Sequence of chain 1.A:
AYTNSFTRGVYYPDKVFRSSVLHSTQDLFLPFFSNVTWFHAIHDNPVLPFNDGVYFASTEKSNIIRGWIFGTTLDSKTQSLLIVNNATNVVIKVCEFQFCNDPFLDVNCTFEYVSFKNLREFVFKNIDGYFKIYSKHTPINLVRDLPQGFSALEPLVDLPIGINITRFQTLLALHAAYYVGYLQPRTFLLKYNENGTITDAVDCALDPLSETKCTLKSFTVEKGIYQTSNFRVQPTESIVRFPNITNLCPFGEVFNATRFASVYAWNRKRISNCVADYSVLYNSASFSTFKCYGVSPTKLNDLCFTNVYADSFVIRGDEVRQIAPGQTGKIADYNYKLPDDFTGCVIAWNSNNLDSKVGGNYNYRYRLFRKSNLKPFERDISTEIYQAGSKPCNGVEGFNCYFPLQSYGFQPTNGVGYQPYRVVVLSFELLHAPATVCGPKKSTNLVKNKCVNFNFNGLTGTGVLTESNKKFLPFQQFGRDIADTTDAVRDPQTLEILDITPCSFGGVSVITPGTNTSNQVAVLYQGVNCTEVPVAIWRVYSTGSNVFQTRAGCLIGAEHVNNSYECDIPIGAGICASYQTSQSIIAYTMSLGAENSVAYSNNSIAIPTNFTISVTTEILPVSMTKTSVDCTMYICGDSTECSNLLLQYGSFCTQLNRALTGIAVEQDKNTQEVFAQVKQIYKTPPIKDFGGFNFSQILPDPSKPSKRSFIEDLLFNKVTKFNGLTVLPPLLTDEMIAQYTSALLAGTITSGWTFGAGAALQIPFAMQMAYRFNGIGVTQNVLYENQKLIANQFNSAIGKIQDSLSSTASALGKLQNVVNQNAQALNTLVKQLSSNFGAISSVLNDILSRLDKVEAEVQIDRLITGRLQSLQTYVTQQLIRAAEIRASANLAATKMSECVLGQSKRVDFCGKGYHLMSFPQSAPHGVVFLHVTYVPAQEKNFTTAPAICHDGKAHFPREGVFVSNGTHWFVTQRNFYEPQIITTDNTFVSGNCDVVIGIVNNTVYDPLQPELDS

The small molecule below binds the protein below.
Small molecule (SMILES): CC(=O)N[C@H]1[C@H](O[C@H]2[C@H](O)[C@@H](NC(C)=O)CO[C@@H]2CO)O[C@H](CO)[C@@H](O)[C@@H]1O

Binding-site contacts:
Ligand atom C8 contacts residue ASN1096 of chain 1.A at 3.5 Å.
Ligand atom O5 contacts residue ASN1096 of chain 1.A at 2.3 Å (h-bond).
Ligand atom C4 contacts residue HIS1099 of chain 1.A at 4.2 Å.
Ligand atom O6 contacts residue PHE1101 of chain 1.A at 4.0 Å.
Ligand atom C5 contacts residue PHE1101 of chain 1.A at 4.2 Å (hydrophobic).
Ligand atom N2 contacts residue THR1098 of chain 1.A at 2.9 Å (h-bond).
Ligand atom C7 contacts residue THR1098 of chain 1.A at 3.9 Å.
Ligand atom C8 contacts residue HIS1099 of chain 1.A at 3.9 Å.
Ligand atom C7 contacts residue ASN1096 of chain 1.A at 3.5 Å.
Ligand atom O5 contacts residue HIS1099 of chain 1.A at 3.9 Å.
Ligand atom C6 contacts residue PHE1101 of chain 1.A at 3.9 Å (hydrophobic).
Ligand atom C2 contacts residue THR1098 of chain 1.A at 3.6 Å.
Ligand atom N2 contacts residue ASN1096 of chain 1.A at 3.0 Å (h-bond).
Ligand atom C5 contacts residue ASN1096 of chain 1.A at 3.7 Å.
Ligand atom O5 contacts residue PHE1101 of chain 1.A at 3.6 Å.
Ligand atom C3 contacts residue ASN1096 of chain 1.A at 3.8 Å.
Ligand atom C7 contacts residue HIS1099 of chain 1.A at 4.0 Å.
Ligand atom C2 contacts residue HIS1099 of chain 1.A at 4.3 Å.
Ligand atom C1 contacts residue ASN1096 of chain 1.A at 1.4 Å.
Ligand atom O7 contacts residue HIS1099 of chain 1.A at 3.6 Å (h-bond).
Ligand atom C3 contacts residue HIS1099 of chain 1.A at 4.0 Å.
Ligand atom C8 contacts residue THR1098 of chain 1.A at 4.0 Å.
Ligand atom C3 contacts residue THR1098 of chain 1.A at 3.9 Å.
Ligand atom C1 contacts residue PHE1101 of chain 1.A at 4.5 Å (hydrophobic).
Ligand atom O7 contacts residue ASN1096 of chain 1.A at 3.5 Å (h-bond).
Ligand atom C1 contacts residue THR1098 of chain 1.A at 3.5 Å.
Ligand atom C5 contacts residue HIS1099 of chain 1.A at 3.5 Å.
Ligand atom C4 contacts residue ASN1096 of chain 1.A at 4.2 Å.
Ligand atom C2 contacts residue ASN1096 of chain 1.A at 2.5 Å.
Ligand atom C1 contacts residue HIS1099 of chain 1.A at 3.6 Å.
Ligand atom O4 contacts residue HIS1099 of chain 1.A at 4.1 Å.